Binding-site contacts:
Ligand atom N2 contacts residue MET223 of chain 47.E at 3.8 Å.
Ligand atom C4 contacts residue ASN225 of chain 47.E at 4.2 Å.
Ligand atom C4 contacts residue MET223 of chain 47.E at 4.0 Å (hydrophobic).
Ligand atom N2 contacts residue LYS220 of chain 47.E at 4.1 Å.
Ligand atom C1 contacts residue LYS220 of chain 47.E at 4.2 Å.
Ligand atom O7 contacts residue ASN225 of chain 47.E at 2.9 Å (h-bond).
Ligand atom N2 contacts residue ASN225 of chain 47.E at 3.0 Å (h-bond).
Ligand atom C3 contacts residue MET223 of chain 47.E at 3.7 Å (hydrophobic).
Ligand atom C7 contacts residue MET223 of chain 47.E at 3.6 Å (hydrophobic).
Ligand atom O7 contacts residue LYS220 of chain 47.E at 4.0 Å.
Ligand atom O5 contacts residue LYS220 of chain 47.E at 3.4 Å.
Ligand atom C8 contacts residue MET223 of chain 47.E at 3.3 Å (hydrophobic).
Ligand atom O6 contacts residue TYR243 of chain 47.E at 4.0 Å.
Ligand atom C3 contacts residue LYS220 of chain 47.E at 4.1 Å.
Ligand atom C5 contacts residue MET223 of chain 47.E at 4.0 Å (hydrophobic).
Ligand atom O7 contacts residue ARG251 of chain 47.E at 4.3 Å.
Ligand atom C7 contacts residue SER252 of chain 47.E at 3.5 Å.
Ligand atom C2 contacts residue ASP283 of chain 47.E at 3.8 Å.
Ligand atom O7 contacts residue SER252 of chain 47.E at 2.9 Å (h-bond).
Ligand atom O4 contacts residue MET223 of chain 47.E at 3.7 Å.
Ligand atom C7 contacts residue ASN225 of chain 47.E at 3.2 Å.
Ligand atom O3 contacts residue LYS220 of chain 47.E at 3.8 Å.
Ligand atom O3 contacts residue ASP283 of chain 47.E at 4.3 Å.
Ligand atom C6 contacts residue LYS220 of chain 47.E at 4.0 Å.
Ligand atom C8 contacts residue SER252 of chain 47.E at 3.4 Å.
Ligand atom O6 contacts residue ASP283 of chain 47.E at 3.8 Å.
Ligand atom C5 contacts residue ASN225 of chain 47.E at 3.6 Å.
Ligand atom C2 contacts residue LYS220 of chain 47.E at 3.8 Å.
Ligand atom C2 contacts residue ASN225 of chain 47.E at 2.5 Å.
Ligand atom C6 contacts residue ASP283 of chain 47.E at 3.8 Å.
Ligand atom C1 contacts residue LYS220 of chain 47.E at 4.0 Å.
Ligand atom C4 contacts residue LYS220 of chain 47.E at 3.4 Å.
Ligand atom O7 contacts residue MET223 of chain 47.E at 3.5 Å.
Ligand atom O4 contacts residue LYS220 of chain 47.E at 4.2 Å.
Ligand atom C1 contacts residue ASN225 of chain 47.E at 1.4 Å.
Ligand atom C5 contacts residue LYS220 of chain 47.E at 4.0 Å.
Ligand atom C7 contacts residue ARG251 of chain 47.E at 4.0 Å.
Ligand atom C3 contacts residue ASN225 of chain 47.E at 3.8 Å.
Ligand atom O5 contacts residue ASN225 of chain 47.E at 2.3 Å (h-bond).
Ligand atom C8 contacts residue ARG251 of chain 47.E at 3.5 Å.

Sequence of chain 47.E:
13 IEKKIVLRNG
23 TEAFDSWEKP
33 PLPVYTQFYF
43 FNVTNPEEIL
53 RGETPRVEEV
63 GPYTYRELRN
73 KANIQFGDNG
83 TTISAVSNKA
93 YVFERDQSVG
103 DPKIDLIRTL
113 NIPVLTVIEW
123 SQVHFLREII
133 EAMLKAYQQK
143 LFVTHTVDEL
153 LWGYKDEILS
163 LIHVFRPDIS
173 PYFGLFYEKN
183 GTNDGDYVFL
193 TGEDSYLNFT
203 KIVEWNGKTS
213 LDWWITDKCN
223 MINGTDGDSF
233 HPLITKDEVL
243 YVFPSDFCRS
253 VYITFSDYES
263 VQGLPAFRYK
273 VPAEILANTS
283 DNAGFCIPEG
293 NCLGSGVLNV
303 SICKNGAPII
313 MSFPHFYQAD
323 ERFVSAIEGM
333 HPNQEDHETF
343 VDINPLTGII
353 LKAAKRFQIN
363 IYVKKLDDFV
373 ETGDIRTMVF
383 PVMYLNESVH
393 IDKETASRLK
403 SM

A protein and the small-molecule ligand that binds it are described below.
Small molecule (SMILES): CC(=O)N[C@H]1[C@H](O[C@H]2[C@H](O)[C@@H](NC(C)=O)CO[C@@H]2CO)O[C@H](CO)[C@@H](O[C@@H]2O[C@H](CO)[C@@H](O)[C@H](O)[C@@H]2O)[C@@H]1O